Sequence of chain 2.A:
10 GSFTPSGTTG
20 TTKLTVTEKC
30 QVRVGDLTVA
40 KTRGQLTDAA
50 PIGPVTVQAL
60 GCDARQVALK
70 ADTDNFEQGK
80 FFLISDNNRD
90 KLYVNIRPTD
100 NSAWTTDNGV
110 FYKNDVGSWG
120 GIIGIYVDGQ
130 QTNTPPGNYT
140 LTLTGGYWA

This protein binds this small molecule.
Small molecule (SMILES): O=C(N[C@H](CO)[C@H](O)c1ccc([N+](=O)[O-])cc1)C(Cl)Cl

Binding-site contacts:
Ligand atom CL2 contacts residue GLY52 of chain 2.A at 4.5 Å.
Ligand atom C2 contacts residue PRO53 of chain 2.A at 4.1 Å (hydrophobic).
Ligand atom O9A contacts residue ILE121 of chain 2.A at 3.5 Å.
Ligand atom C8 contacts residue PRO53 of chain 2.A at 3.8 Å (hydrophobic).
Ligand atom CL1 contacts residue PRO50 of chain 2.A at 3.7 Å.
Ligand atom C1 contacts residue PRO50 of chain 2.A at 4.2 Å (hydrophobic).
Ligand atom N9 contacts residue PRO53 of chain 2.A at 4.2 Å.
Ligand atom C1 contacts residue GLY123 of chain 2.A at 4.3 Å.
Ligand atom CL1 contacts residue ILE51 of chain 2.A at 4.2 Å.
Ligand atom C1 contacts residue TYR125 of chain 2.A at 3.6 Å (hydrophobic).
Ligand atom C1 contacts residue PRO53 of chain 2.A at 4.4 Å (hydrophobic).
Ligand atom O9B contacts residue PRO53 of chain 2.A at 3.9 Å.
Ligand atom N9 contacts residue ILE121 of chain 2.A at 4.4 Å.
Ligand atom O2 contacts residue PRO50 of chain 2.A at 4.0 Å.
Ligand atom CL1 contacts residue PRO53 of chain 2.A at 4.1 Å.
Ligand atom CL1 contacts residue GLY52 of chain 2.A at 3.3 Å.
Ligand atom C2 contacts residue GLY52 of chain 2.A at 4.3 Å.
Ligand atom C2 contacts residue PRO50 of chain 2.A at 4.0 Å (hydrophobic).
Ligand atom CL2 contacts residue THR98 of chain 2.A at 4.0 Å.
Ligand atom N2 contacts residue PRO50 of chain 2.A at 4.3 Å.
Ligand atom C1 contacts residue GLY52 of chain 2.A at 4.3 Å.
Ligand atom O4 contacts residue PRO50 of chain 2.A at 3.4 Å.
Ligand atom CL2 contacts residue GLY123 of chain 2.A at 3.6 Å.
Ligand atom O2 contacts residue GLY52 of chain 2.A at 3.3 Å.
Ligand atom C4 contacts residue PRO50 of chain 2.A at 4.3 Å (hydrophobic).
Ligand atom C9 contacts residue PRO53 of chain 2.A at 4.1 Å (hydrophobic).
Ligand atom CL1 contacts residue GLY123 of chain 2.A at 3.7 Å.
Ligand atom CL2 contacts residue TYR125 of chain 2.A at 3.8 Å.
Ligand atom O2 contacts residue PRO53 of chain 2.A at 3.2 Å.
Ligand atom CL1 contacts residue TYR125 of chain 2.A at 3.7 Å.
Ligand atom CL2 contacts residue ILE121 of chain 2.A at 4.0 Å.
Ligand atom CL1 contacts residue ILE124 of chain 2.A at 3.4 Å.
Ligand atom CL2 contacts residue PRO53 of chain 2.A at 3.6 Å.